Binding-site contacts:
Ligand atom OP1 contacts residue LYS8 of chain 17.C at 2.6 Å (salt-bridge).
Ligand atom O2' contacts residue ASN134 of chain 17.C at 3.2 Å (h-bond).
Ligand atom OP1 contacts residue PRO132 of chain 17.C at 3.6 Å.
Ligand atom O2' contacts residue GLU74 of chain 17.C at 3.2 Å.
Ligand atom O3' contacts residue LYS8 of chain 17.C at 3.8 Å.
Ligand atom O5' contacts residue LYS8 of chain 17.C at 4.5 Å.
Ligand atom C2' contacts residue ASN134 of chain 17.C at 4.3 Å.
Ligand atom OP2 contacts residue LYS10 of chain 17.C at 2.9 Å.
Ligand atom O3' contacts residue ASN134 of chain 17.C at 4.2 Å.
Ligand atom C4' contacts residue GLU74 of chain 17.C at 3.9 Å.
Ligand atom OP1 contacts residue ASN134 of chain 17.C at 4.2 Å.
Ligand atom O2' contacts residue LEU135 of chain 17.C at 4.3 Å.
Ligand atom P contacts residue LYS8 of chain 17.C at 3.0 Å.
Ligand atom OP1 contacts residue LYS10 of chain 17.C at 4.3 Å.
Ligand atom P contacts residue LYS10 of chain 17.C at 4.0 Å.
Ligand atom C1' contacts residue GLU74 of chain 17.C at 3.8 Å.
Ligand atom C2' contacts residue GLU74 of chain 17.C at 4.1 Å.
Ligand atom O4' contacts residue GLU74 of chain 17.C at 3.7 Å.
Ligand atom OP2 contacts residue LYS8 of chain 17.C at 2.9 Å (salt-bridge).

Sequence of chain 17.C:
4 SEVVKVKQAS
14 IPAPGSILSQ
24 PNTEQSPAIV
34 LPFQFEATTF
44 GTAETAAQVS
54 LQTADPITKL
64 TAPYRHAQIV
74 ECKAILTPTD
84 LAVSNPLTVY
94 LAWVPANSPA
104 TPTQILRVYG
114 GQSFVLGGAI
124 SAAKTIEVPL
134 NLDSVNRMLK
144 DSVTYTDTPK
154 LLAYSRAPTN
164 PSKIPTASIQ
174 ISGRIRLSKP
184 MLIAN

The small molecule below binds the protein below.
Small molecule (SMILES): Nc1ccn([C@@H]2O[C@H](CO[P](=O)(O)O[C@H]3[C@@H](O)[C@H](n4ccc(N)nc4=O)O[C@@H]3CO[P](=O)(O)O[C@H]3[C@@H](O)[C@H](n4ccc(N)nc4=O)O[C@@H]3CO)[C@@H](O)[C@H]2O)c(=O)n1